Sequence of chain 1.A:
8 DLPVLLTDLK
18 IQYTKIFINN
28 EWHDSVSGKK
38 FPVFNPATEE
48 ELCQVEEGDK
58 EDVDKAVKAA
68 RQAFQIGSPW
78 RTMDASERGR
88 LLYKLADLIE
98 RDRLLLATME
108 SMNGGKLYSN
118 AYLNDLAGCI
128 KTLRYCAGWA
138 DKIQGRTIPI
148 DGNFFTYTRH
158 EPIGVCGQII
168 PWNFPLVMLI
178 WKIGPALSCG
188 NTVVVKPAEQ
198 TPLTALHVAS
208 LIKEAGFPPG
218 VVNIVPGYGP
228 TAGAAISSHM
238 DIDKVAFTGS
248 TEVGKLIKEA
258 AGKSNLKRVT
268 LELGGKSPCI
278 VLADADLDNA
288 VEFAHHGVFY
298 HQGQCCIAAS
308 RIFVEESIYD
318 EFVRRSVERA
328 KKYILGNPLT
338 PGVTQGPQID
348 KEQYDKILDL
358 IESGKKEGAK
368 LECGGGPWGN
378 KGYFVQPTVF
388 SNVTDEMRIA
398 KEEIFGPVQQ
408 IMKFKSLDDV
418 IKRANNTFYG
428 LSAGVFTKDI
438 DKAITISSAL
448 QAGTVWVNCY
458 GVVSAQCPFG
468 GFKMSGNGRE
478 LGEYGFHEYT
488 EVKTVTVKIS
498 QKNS

A protein and the small-molecule ligand that binds it are described below.
Small molecule (SMILES): CCCCCC(=O)N1C[C@@H](C)c2c1cc(O)c1ccccc21

Binding-site contacts:
Ligand atom C contacts residue TYR457 of chain 1.A at 3.4 Å (hydrophobic).
Ligand atom C3 contacts residue GLY458 of chain 1.A at 4.3 Å.
Ligand atom N contacts residue CYS302 of chain 1.A at 4.3 Å.
Ligand atom C4 contacts residue GLY458 of chain 1.A at 3.6 Å.
Ligand atom C16 contacts residue CYS303 of chain 1.A at 4.1 Å (hydrophobic).
Ligand atom C15 contacts residue MET175 of chain 1.A at 3.6 Å (hydrophobic).
Ligand atom C2 contacts residue TYR297 of chain 1.A at 3.9 Å (hydrophobic).
Ligand atom C13 contacts residue VAL460 of chain 1.A at 4.3 Å (hydrophobic).
Ligand atom C5 contacts residue GLY458 of chain 1.A at 3.5 Å.
Ligand atom C contacts residue HIS293 of chain 1.A at 3.5 Å.
Ligand atom C8 contacts residue TYR297 of chain 1.A at 4.3 Å (hydrophobic).
Ligand atom C contacts residue GLY294 of chain 1.A at 3.2 Å.
Ligand atom O contacts residue TYR297 of chain 1.A at 4.2 Å.
Ligand atom C9 contacts residue CYS302 of chain 1.A at 4.1 Å (hydrophobic).
Ligand atom C3 contacts residue TYR297 of chain 1.A at 3.7 Å (hydrophobic).
Ligand atom C8 contacts residue PHE171 of chain 1.A at 3.4 Å (hydrophobic).
Ligand atom C2 contacts residue HIS293 of chain 1.A at 3.8 Å.
Ligand atom C8 contacts residue CYS302 of chain 1.A at 1.8 Å (hydrophobic).
Ligand atom C6 contacts residue CYS302 of chain 1.A at 3.2 Å (hydrophobic).
Ligand atom N contacts residue TYR297 of chain 1.A at 4.1 Å.
Ligand atom C7 contacts residue CYS302 of chain 1.A at 3.0 Å (hydrophobic).
Ligand atom O contacts residue GLY458 of chain 1.A at 3.7 Å.
Ligand atom C14 contacts residue TRP178 of chain 1.A at 3.6 Å (hydrophobic).
Ligand atom C12 contacts residue VAL460 of chain 1.A at 4.0 Å (hydrophobic).
Ligand atom C6 contacts residue TYR297 of chain 1.A at 4.0 Å (hydrophobic).
Ligand atom C7 contacts residue ILE304 of chain 1.A at 3.7 Å (hydrophobic).
Ligand atom C14 contacts residue VAL174 of chain 1.A at 4.1 Å (hydrophobic).
Ligand atom C1 contacts residue GLY458 of chain 1.A at 4.3 Å.
Ligand atom C6 contacts residue ILE304 of chain 1.A at 3.7 Å (hydrophobic).
Ligand atom C14 contacts residue VAL460 of chain 1.A at 4.2 Å (hydrophobic).
Ligand atom C15 contacts residue TRP178 of chain 1.A at 3.7 Å (hydrophobic).
Ligand atom C16 contacts residue MET175 of chain 1.A at 4.0 Å (hydrophobic).
Ligand atom C1 contacts residue TYR457 of chain 1.A at 3.6 Å (hydrophobic).
Ligand atom C contacts residue PHE290 of chain 1.A at 3.4 Å (hydrophobic).
Ligand atom N contacts residue GLY458 of chain 1.A at 3.9 Å.
Ligand atom C4 contacts residue TYR297 of chain 1.A at 4.0 Å (hydrophobic).
Ligand atom O1 contacts residue VAL460 of chain 1.A at 4.0 Å.
Ligand atom C1 contacts residue HIS293 of chain 1.A at 4.0 Å.
Ligand atom C5 contacts residue TYR297 of chain 1.A at 4.1 Å (hydrophobic).
Ligand atom C17 contacts residue CYS303 of chain 1.A at 4.1 Å (hydrophobic).